Sequence of chain 1.L:
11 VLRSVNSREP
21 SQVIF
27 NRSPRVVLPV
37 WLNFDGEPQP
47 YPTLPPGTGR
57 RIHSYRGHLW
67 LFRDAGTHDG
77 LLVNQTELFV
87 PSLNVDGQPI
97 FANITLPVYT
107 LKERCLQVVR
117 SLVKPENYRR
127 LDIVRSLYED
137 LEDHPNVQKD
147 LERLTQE

Binding-site contacts:
Ligand atom C4 contacts residue HIS64 of chain 1.L at 3.5 Å.
Ligand atom C13 contacts residue ILE58 of chain 1.L at 3.7 Å (hydrophobic).
Ligand atom C22 contacts residue TYR61 of chain 1.L at 3.3 Å (hydrophobic).
Ligand atom C23 contacts residue TYR61 of chain 1.L at 3.2 Å (hydrophobic).
Ligand atom N5 contacts residue PRO48 of chain 1.L at 3.5 Å.
Ligand atom C7 contacts residue TYR47 of chain 1.L at 3.7 Å (hydrophobic).
Ligand atom C9 contacts residue TYR47 of chain 1.L at 3.8 Å (hydrophobic).
Ligand atom C4 contacts residue TRP66 of chain 1.L at 3.6 Å (hydrophobic).
Ligand atom O4 contacts residue HIS64 of chain 1.L at 3.3 Å.
Ligand atom C7 contacts residue HIS59 of chain 1.L at 3.5 Å.
Ligand atom C13 contacts residue TYR47 of chain 1.L at 3.6 Å (hydrophobic).
Ligand atom O4 contacts residue PHE40 of chain 1.L at 3.3 Å.
Ligand atom O4 contacts residue TYR61 of chain 1.L at 3.8 Å.
Ligand atom N5 contacts residue ARG56 of chain 1.L at 3.0 Å (salt-bridge).
Ligand atom N2 contacts residue HIS59 of chain 1.L at 2.8 Å (h-bond).
Ligand atom C3 contacts residue TYR47 of chain 1.L at 3.7 Å (hydrophobic).
Ligand atom C5 contacts residue TYR61 of chain 1.L at 3.7 Å (hydrophobic).
Ligand atom C14 contacts residue TYR47 of chain 1.L at 3.6 Å (hydrophobic).
Ligand atom O3 contacts residue TYR47 of chain 1.L at 3.8 Å.
Ligand atom C4 contacts residue TRP37 of chain 1.L at 3.8 Å (hydrophobic).
Ligand atom C3 contacts residue TRP66 of chain 1.L at 3.4 Å (hydrophobic).
Ligand atom O2 contacts residue HIS64 of chain 1.L at 2.6 Å (h-bond).
Ligand atom N1 contacts residue TYR47 of chain 1.L at 3.7 Å.
Ligand atom C17 contacts residue TYR61 of chain 1.L at 3.5 Å (hydrophobic).
Ligand atom C21 contacts residue TYR61 of chain 1.L at 3.3 Å (hydrophobic).
Ligand atom N4 contacts residue TYR61 of chain 1.L at 3.8 Å.
Ligand atom N3 contacts residue TYR47 of chain 1.L at 2.9 Å (h-bond).
Ligand atom C15 contacts residue ILE58 of chain 1.L at 3.7 Å (hydrophobic).
Ligand atom O1 contacts residue TYR61 of chain 1.L at 3.7 Å.
Ligand atom C1 contacts residue TYR47 of chain 1.L at 3.5 Å (hydrophobic).
Ligand atom C1 contacts residue HIS64 of chain 1.L at 3.8 Å.
Ligand atom C18 contacts residue TRP37 of chain 1.L at 3.7 Å (hydrophobic).
Ligand atom O2 contacts residue SER60 of chain 1.L at 2.7 Å (h-bond).
Ligand atom C3 contacts residue HIS59 of chain 1.L at 3.7 Å.
Ligand atom C1 contacts residue TRP37 of chain 1.L at 3.4 Å (hydrophobic).
Ligand atom C4 contacts residue SER60 of chain 1.L at 3.5 Å.
Ligand atom C2 contacts residue HIS59 of chain 1.L at 3.4 Å.
Ligand atom O2 contacts residue TYR61 of chain 1.L at 3.4 Å.
Ligand atom C12 contacts residue TYR47 of chain 1.L at 3.7 Å (hydrophobic).
Ligand atom C24 contacts residue PRO48 of chain 1.L at 3.1 Å (hydrophobic).

A protein and the small-molecule ligand that binds it are described below.
Small molecule (SMILES): Cc1cc([C@H](C(=O)N2C[C@H](O)C[C@H]2C2=NO[C@](C)(c3ccc(-c4scnc4C)cc3)N2)C(C)C)on1